The small molecule below binds the protein below.
Small molecule (SMILES): O=c1[nH]c(NC[C@H](O)[C@H](O)[C@H](O)CO)c([N+](=O)[O-])c(=O)[nH]1

Sequence of chain 1.B:
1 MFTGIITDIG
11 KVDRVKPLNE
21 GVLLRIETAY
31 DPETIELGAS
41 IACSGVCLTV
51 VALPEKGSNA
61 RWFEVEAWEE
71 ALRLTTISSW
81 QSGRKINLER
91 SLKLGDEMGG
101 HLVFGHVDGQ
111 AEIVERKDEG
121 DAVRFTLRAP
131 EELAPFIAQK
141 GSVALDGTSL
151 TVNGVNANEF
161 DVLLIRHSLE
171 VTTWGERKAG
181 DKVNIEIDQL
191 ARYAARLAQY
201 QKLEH

Binding-site contacts:
Ligand atom O9 contacts residue CYS47 of chain 1.B at 2.9 Å (h-bond).
Ligand atom O12 contacts residue VAL107 of chain 1.B at 2.6 Å (h-bond).
Ligand atom O52 contacts residue CYS47 of chain 1.B at 3.5 Å (h-bond).
Ligand atom C2 contacts residue GLU66 of chain 1.B at 3.6 Å.
Ligand atom N5 contacts residue CYS47 of chain 1.B at 3.3 Å (h-bond).
Ligand atom O51 contacts residue THR49 of chain 1.B at 2.5 Å (h-bond).
Ligand atom C12 contacts residue VAL107 of chain 1.B at 3.4 Å (hydrophobic).
Ligand atom C2 contacts residue LEU48 of chain 1.B at 3.8 Å (hydrophobic).
Ligand atom O9 contacts residue GLY105 of chain 1.B at 3.1 Å (h-bond).
Ligand atom O4 contacts residue LEU48 of chain 1.B at 3.6 Å.
Ligand atom C5 contacts residue CYS47 of chain 1.B at 3.3 Å (hydrophobic).
Ligand atom C4 contacts residue LEU48 of chain 1.B at 3.7 Å (hydrophobic).
Ligand atom O11 contacts residue HIS106 of chain 1.B at 3.5 Å.
Ligand atom O10 contacts residue GLU70 of chain 1.B at 2.7 Å (salt-bridge).
Ligand atom O4 contacts residue GLU66 of chain 1.B at 3.5 Å (salt-bridge).
Ligand atom O2 contacts residue TRP68 of chain 1.B at 2.7 Å (h-bond).
Ligand atom C4 contacts residue GLU66 of chain 1.B at 3.6 Å.
Ligand atom N7 contacts residue CYS47 of chain 1.B at 3.4 Å (h-bond).
Ligand atom O12 contacts residue LEU74 of chain 1.B at 3.7 Å.
Ligand atom O10 contacts residue ALA71 of chain 1.B at 3.6 Å (h-bond).
Ligand atom N3 contacts residue LEU48 of chain 1.B at 3.5 Å.
Ligand atom O2 contacts residue GLU66 of chain 1.B at 3.6 Å (salt-bridge).
Ligand atom N3 contacts residue TRP68 of chain 1.B at 3.7 Å.
Ligand atom O11 contacts residue GLY105 of chain 1.B at 3.0 Å (h-bond).
Ligand atom O12 contacts residue GLU70 of chain 1.B at 3.9 Å.
Ligand atom C9 contacts residue CYS47 of chain 1.B at 3.6 Å (hydrophobic).
Ligand atom O4 contacts residue THR49 of chain 1.B at 2.8 Å (h-bond).
Ligand atom O51 contacts residue LEU48 of chain 1.B at 3.3 Å.
Ligand atom O2 contacts residue ALA67 of chain 1.B at 3.5 Å.
Ligand atom C4 contacts residue THR49 of chain 1.B at 3.7 Å.
Ligand atom C11 contacts residue VAL46 of chain 1.B at 3.8 Å (hydrophobic).
Ligand atom N5 contacts residue THR49 of chain 1.B at 3.6 Å.
Ligand atom N3 contacts residue GLU66 of chain 1.B at 2.8 Å (salt-bridge).
Ligand atom O11 contacts residue VAL46 of chain 1.B at 3.6 Å.
Ligand atom C12 contacts residue THR75 of chain 1.B at 3.7 Å.
Ligand atom C2 contacts residue TRP68 of chain 1.B at 3.8 Å (hydrophobic).
Ligand atom C10 contacts residue GLU70 of chain 1.B at 3.5 Å.
Ligand atom O2 contacts residue ALA71 of chain 1.B at 3.7 Å.
Ligand atom O11 contacts residue VAL107 of chain 1.B at 3.0 Å (h-bond).
Ligand atom C6 contacts residue CYS47 of chain 1.B at 3.4 Å (hydrophobic).